Binding-site contacts:
Ligand atom C2 contacts residue LYS291 of chain 1.H at 3.7 Å.
Ligand atom C10 contacts residue MET309 of chain 1.H at 3.2 Å (hydrophobic).
Ligand atom O2 contacts residue GLU378 of chain 1.H at 3.1 Å (salt-bridge).
Ligand atom C2 contacts residue LEU404 of chain 1.H at 3.0 Å (hydrophobic).
Ligand atom C7 contacts residue GLY406 of chain 1.H at 3.7 Å.
Ligand atom C11 contacts residue PHE315 of chain 1.H at 3.5 Å (hydrophobic).
Ligand atom N1 contacts residue LEU404 of chain 1.H at 3.2 Å (h-bond).
Ligand atom O2 contacts residue ZN1 of chain 1.VB at 2.3 Å.
Ligand atom O4 contacts residue THR405 of chain 1.H at 3.6 Å.
Ligand atom N2 contacts residue ASP316 of chain 1.H at 2.8 Å (salt-bridge).
Ligand atom N2 contacts residue ASP296 of chain 1.H at 3.4 Å (salt-bridge).
Ligand atom O4 contacts residue GLY406 of chain 1.H at 3.0 Å (h-bond).
Ligand atom C13 contacts residue CO31 of chain 1.UB at 3.6 Å.
Ligand atom C3 contacts residue ASP376 of chain 1.H at 3.3 Å.
Ligand atom C12 contacts residue PHE315 of chain 1.H at 3.8 Å (hydrophobic).
Ligand atom N2 contacts residue ZN1 of chain 1.VB at 2.4 Å.
Ligand atom O2 contacts residue ASP376 of chain 1.H at 3.0 Å (salt-bridge).
Ligand atom C2 contacts residue CO31 of chain 1.UB at 3.2 Å.
Ligand atom C2 contacts residue MG1 of chain 1.XB at 3.2 Å.
Ligand atom O2 contacts residue LYS291 of chain 1.H at 3.2 Å (salt-bridge).
Ligand atom N2 contacts residue LYS291 of chain 1.H at 3.4 Å (salt-bridge).
Ligand atom O3 contacts residue ASP376 of chain 1.H at 3.2 Å (salt-bridge).
Ligand atom C8 contacts residue GLY406 of chain 1.H at 3.7 Å.
Ligand atom C1 contacts residue ZN1 of chain 1.VB at 3.2 Å.
Ligand atom O3 contacts residue LYS303 of chain 1.H at 2.9 Å (salt-bridge).
Ligand atom C6 contacts residue THR403 of chain 1.H at 3.4 Å.
Ligand atom O3 contacts residue MG1 of chain 1.XB at 3.0 Å.
Ligand atom C4 contacts residue ASP376 of chain 1.H at 3.7 Å.
Ligand atom O2 contacts residue MG1 of chain 1.XB at 2.3 Å.
Ligand atom C2 contacts residue ZN1 of chain 1.VB at 3.1 Å.
Ligand atom O2 contacts residue CO31 of chain 1.UB at 2.5 Å (h-bond).
Ligand atom C15 contacts residue ASN374 of chain 1.H at 3.6 Å.
Ligand atom C3 contacts residue MG1 of chain 1.XB at 3.2 Å.
Ligand atom N1 contacts residue ASP376 of chain 1.H at 3.4 Å (salt-bridge).
Ligand atom C3 contacts residue LEU404 of chain 1.H at 3.6 Å (hydrophobic).
Ligand atom N1 contacts residue CO31 of chain 1.UB at 3.0 Å (h-bond).
Ligand atom O2 contacts residue ASP296 of chain 1.H at 3.1 Å (salt-bridge).
Ligand atom C6 contacts residue LEU404 of chain 1.H at 3.4 Å (hydrophobic).
Ligand atom N2 contacts residue THR403 of chain 1.H at 3.4 Å (h-bond).
Ligand atom C13 contacts residue ARG380 of chain 1.H at 3.7 Å.

Sequence of chain 1.H:
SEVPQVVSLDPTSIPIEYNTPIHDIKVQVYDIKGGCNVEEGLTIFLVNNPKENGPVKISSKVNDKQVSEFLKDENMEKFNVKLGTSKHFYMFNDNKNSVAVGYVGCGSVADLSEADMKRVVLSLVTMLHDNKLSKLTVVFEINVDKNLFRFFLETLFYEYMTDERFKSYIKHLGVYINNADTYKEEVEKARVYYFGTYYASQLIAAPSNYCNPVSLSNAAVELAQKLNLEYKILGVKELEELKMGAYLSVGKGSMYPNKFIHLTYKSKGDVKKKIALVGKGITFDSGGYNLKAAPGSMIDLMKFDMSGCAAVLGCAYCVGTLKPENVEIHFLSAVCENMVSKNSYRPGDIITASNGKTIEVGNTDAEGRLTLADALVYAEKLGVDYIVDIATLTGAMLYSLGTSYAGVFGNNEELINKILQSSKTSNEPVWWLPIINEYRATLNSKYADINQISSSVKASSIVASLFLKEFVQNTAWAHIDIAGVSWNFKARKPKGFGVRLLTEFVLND

This protein binds this small molecule.
Small molecule (SMILES): CC(C)C[C@H](NC(=O)[C@@H](O)[C@H](N)Cc1ccccc1)C(=O)O